Binding-site contacts:
Ligand atom O7 contacts residue GLU150 of chain 1.B at 3.9 Å.
Ligand atom C2 contacts residue GLU150 of chain 1.B at 4.4 Å.
Ligand atom N2 contacts residue ASN154 of chain 1.B at 3.2 Å (h-bond).
Ligand atom C7 contacts residue GLU150 of chain 1.B at 3.5 Å.
Ligand atom O5 contacts residue THR156 of chain 1.B at 4.2 Å.
Ligand atom C7 contacts residue ASN154 of chain 1.B at 4.5 Å.
Ligand atom C3 contacts residue ASN154 of chain 1.B at 3.9 Å.
Ligand atom N2 contacts residue GLU150 of chain 1.B at 3.2 Å.
Ligand atom C2 contacts residue ASN154 of chain 1.B at 2.8 Å.
Ligand atom C1 contacts residue ASN154 of chain 1.B at 1.4 Å.
Ligand atom C1 contacts residue GLU150 of chain 1.B at 4.3 Å.
Ligand atom O5 contacts residue ASN154 of chain 1.B at 2.4 Å (h-bond).
Ligand atom C8 contacts residue GLU150 of chain 1.B at 4.3 Å.
Ligand atom C4 contacts residue ASN154 of chain 1.B at 4.2 Å.
Ligand atom C5 contacts residue ASN154 of chain 1.B at 3.4 Å.

A small-molecule ligand and the protein it binds are described below.
Small molecule (SMILES): CC(=O)N[C@@H]1[C@@H](O)[C@H](O)[C@@H](CO)O[C@H]1O

Sequence of chain 1.B:
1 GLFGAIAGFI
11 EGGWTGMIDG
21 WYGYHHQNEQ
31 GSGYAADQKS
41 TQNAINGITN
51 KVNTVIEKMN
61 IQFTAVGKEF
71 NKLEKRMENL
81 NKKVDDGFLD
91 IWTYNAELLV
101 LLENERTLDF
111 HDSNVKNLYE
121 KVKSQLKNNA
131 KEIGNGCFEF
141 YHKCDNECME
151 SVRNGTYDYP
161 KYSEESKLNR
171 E